Binding-site contacts:
Ligand atom C07 contacts residue GLY290 of chain 1.A at 3.5 Å.
Ligand atom N01 contacts residue GLU296 of chain 1.A at 2.7 Å (salt-bridge).
Ligand atom N02 contacts residue PRO269 of chain 1.A at 3.6 Å.
Ligand atom C09 contacts residue VAL271 of chain 1.A at 3.7 Å (hydrophobic).
Ligand atom F18 contacts residue ARG185 of chain 1.A at 3.0 Å.
Ligand atom N02 contacts residue TRP291 of chain 1.A at 2.9 Å (h-bond).
Ligand atom C07 contacts residue SER289 of chain 1.A at 3.8 Å.
Ligand atom N02 contacts residue HEM1 of chain 1.E at 3.6 Å.
Ligand atom C09 contacts residue HEM1 of chain 1.E at 3.4 Å.
Ligand atom C08 contacts residue VAL271 of chain 1.A at 3.6 Å (hydrophobic).
Ligand atom C08 contacts residue GLU296 of chain 1.A at 3.8 Å.
Ligand atom C03 contacts residue PRO269 of chain 1.A at 3.7 Å (hydrophobic).
Ligand atom C13 contacts residue SER181 of chain 1.A at 3.9 Å.
Ligand atom C13 contacts residue GLN182 of chain 1.A at 3.4 Å.
Ligand atom N02 contacts residue GLU296 of chain 1.A at 2.6 Å (salt-bridge).
Ligand atom C06 contacts residue GLU296 of chain 1.A at 3.7 Å.
Ligand atom C07 contacts residue PRO269 of chain 1.A at 4.0 Å (hydrophobic).
Ligand atom C07 contacts residue PHE288 of chain 1.A at 3.6 Å (hydrophobic).
Ligand atom N02 contacts residue TYR292 of chain 1.A at 3.7 Å.
Ligand atom C12 contacts residue VAL271 of chain 1.A at 3.5 Å (hydrophobic).
Ligand atom C16 contacts residue HEM1 of chain 1.E at 3.7 Å.
Ligand atom C04 contacts residue HEM1 of chain 1.E at 3.9 Å.
Ligand atom C06 contacts residue VAL271 of chain 1.A at 3.9 Å (hydrophobic).
Ligand atom C10 contacts residue HEM1 of chain 1.E at 3.2 Å.
Ligand atom C07 contacts residue HEM1 of chain 1.E at 3.4 Å.
Ligand atom C13 contacts residue VAL271 of chain 1.A at 4.0 Å (hydrophobic).
Ligand atom C02 contacts residue TRP291 of chain 1.A at 3.9 Å (hydrophobic).
Ligand atom C02 contacts residue HEM1 of chain 1.E at 3.8 Å.
Ligand atom C14 contacts residue GLN182 of chain 1.A at 3.6 Å.
Ligand atom F17 contacts residue ASN273 of chain 1.A at 3.6 Å.
Ligand atom C15 contacts residue GLN182 of chain 1.A at 3.8 Å.
Ligand atom N01 contacts residue HEM1 of chain 1.E at 3.9 Å.
Ligand atom F18 contacts residue GLN182 of chain 1.A at 3.2 Å.
Ligand atom C08 contacts residue HEM1 of chain 1.E at 3.6 Å.
Ligand atom C03 contacts residue HEM1 of chain 1.E at 3.4 Å.
Ligand atom C02 contacts residue GLU296 of chain 1.A at 3.4 Å.
Ligand atom F18 contacts residue SER181 of chain 1.A at 3.5 Å.
Ligand atom C05 contacts residue VAL271 of chain 1.A at 3.3 Å (hydrophobic).
Ligand atom N11 contacts residue HEM1 of chain 1.E at 3.9 Å.
Ligand atom C02 contacts residue PRO269 of chain 1.A at 3.7 Å (hydrophobic).

A protein and the small-molecule ligand that binds it are described below.
Small molecule (SMILES): Cc1cc(N)nc(C#CCN2CCC(F)(F)CC2)c1

Sequence of chain 1.A:
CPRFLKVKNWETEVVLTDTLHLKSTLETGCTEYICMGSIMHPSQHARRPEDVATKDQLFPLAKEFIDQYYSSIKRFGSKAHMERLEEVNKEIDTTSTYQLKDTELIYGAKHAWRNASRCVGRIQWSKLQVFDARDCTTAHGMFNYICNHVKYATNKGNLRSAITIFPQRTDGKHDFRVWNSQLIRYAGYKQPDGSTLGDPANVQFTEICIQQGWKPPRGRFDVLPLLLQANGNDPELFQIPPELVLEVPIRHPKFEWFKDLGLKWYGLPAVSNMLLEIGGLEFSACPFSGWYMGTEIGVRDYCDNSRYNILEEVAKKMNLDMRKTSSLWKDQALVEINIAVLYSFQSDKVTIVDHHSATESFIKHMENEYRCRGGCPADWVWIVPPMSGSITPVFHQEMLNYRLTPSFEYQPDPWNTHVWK